Binding-site contacts:
Ligand atom C08 contacts residue SER27 of chain 1.Z at 3.4 Å.
Ligand atom O09 contacts residue GLN22 of chain 1.Z at 3.0 Å (h-bond).
Ligand atom O28 contacts residue ALA126 of chain 1.AA at 3.7 Å.
Ligand atom C40 contacts residue ALA49 of chain 1.Z at 3.5 Å (hydrophobic).
Ligand atom N32 contacts residue CIT1 of chain 1.TB at 3.5 Å (h-bond).
Ligand atom C16 contacts residue SER20 of chain 1.Z at 3.3 Å.
Ligand atom C36 contacts residue ILE45 of chain 1.Z at 3.1 Å (hydrophobic).
Ligand atom C13 contacts residue GLY128 of chain 1.AA at 3.2 Å.
Ligand atom O31 contacts residue THR21 of chain 1.Z at 3.0 Å (h-bond).
Ligand atom N10 contacts residue ASP124 of chain 1.AA at 3.6 Å (salt-bridge).
Ligand atom N21 contacts residue ASP124 of chain 1.AA at 3.1 Å (salt-bridge).
Ligand atom N29 contacts residue ASP124 of chain 1.AA at 3.5 Å.
Ligand atom F38 contacts residue ALA52 of chain 1.Z at 3.5 Å.
Ligand atom C20 contacts residue TRP129 of chain 1.AA at 3.4 Å (hydrophobic).
Ligand atom C19 contacts residue TRP129 of chain 1.AA at 3.4 Å (hydrophobic).
Ligand atom O05 contacts residue ALA49 of chain 1.Z at 3.1 Å (h-bond).
Ligand atom C06 contacts residue THR21 of chain 1.Z at 3.6 Å.
Ligand atom C35 contacts residue LYS33 of chain 1.Z at 3.6 Å.
Ligand atom C34 contacts residue LYS33 of chain 1.Z at 3.7 Å.
Ligand atom C33 contacts residue ARG19 of chain 1.Z at 3.7 Å.
Ligand atom O28 contacts residue ALA125 of chain 1.AA at 3.7 Å.
Ligand atom C01 contacts residue CIT1 of chain 1.TB at 3.7 Å.
Ligand atom C13 contacts residue ASP124 of chain 1.AA at 3.7 Å.
Ligand atom C35 contacts residue ILE45 of chain 1.Z at 3.6 Å (hydrophobic).
Ligand atom C36 contacts residue LYS33 of chain 1.Z at 3.7 Å.
Ligand atom O31 contacts residue SER20 of chain 1.Z at 3.3 Å.
Ligand atom C01 contacts residue THR21 of chain 1.Z at 3.6 Å.
Ligand atom O09 contacts residue SER27 of chain 1.Z at 2.8 Å (h-bond).
Ligand atom C33 contacts residue THR1 of chain 1.Z at 3.5 Å.
Ligand atom C07 contacts residue ASP124 of chain 1.AA at 3.6 Å.
Ligand atom C35 contacts residue THR1 of chain 1.Z at 3.6 Å.
Ligand atom C14 contacts residue ASP124 of chain 1.AA at 3.1 Å.
Ligand atom C04 contacts residue THR21 of chain 1.Z at 3.5 Å.
Ligand atom C02 contacts residue THR21 of chain 1.Z at 3.6 Å.
Ligand atom C17 contacts residue SER20 of chain 1.Z at 3.2 Å.
Ligand atom F41 contacts residue ALA49 of chain 1.Z at 3.2 Å.
Ligand atom N32 contacts residue GLY47 of chain 1.Z at 3.0 Å (h-bond).
Ligand atom N03 contacts residue THR21 of chain 1.Z at 2.6 Å (h-bond).
Ligand atom C33 contacts residue CIT1 of chain 1.TB at 3.7 Å.
Ligand atom C36 contacts residue ALA52 of chain 1.Z at 3.7 Å (hydrophobic).

Sequence of chain 1.Z:
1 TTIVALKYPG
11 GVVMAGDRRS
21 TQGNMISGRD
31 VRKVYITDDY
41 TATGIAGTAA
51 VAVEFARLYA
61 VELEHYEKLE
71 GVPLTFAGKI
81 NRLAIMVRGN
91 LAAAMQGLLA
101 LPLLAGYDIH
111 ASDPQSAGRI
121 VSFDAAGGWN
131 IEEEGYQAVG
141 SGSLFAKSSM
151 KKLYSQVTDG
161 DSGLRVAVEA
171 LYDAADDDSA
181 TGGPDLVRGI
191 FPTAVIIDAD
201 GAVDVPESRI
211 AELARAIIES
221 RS

Sequence of chain 1.AA:
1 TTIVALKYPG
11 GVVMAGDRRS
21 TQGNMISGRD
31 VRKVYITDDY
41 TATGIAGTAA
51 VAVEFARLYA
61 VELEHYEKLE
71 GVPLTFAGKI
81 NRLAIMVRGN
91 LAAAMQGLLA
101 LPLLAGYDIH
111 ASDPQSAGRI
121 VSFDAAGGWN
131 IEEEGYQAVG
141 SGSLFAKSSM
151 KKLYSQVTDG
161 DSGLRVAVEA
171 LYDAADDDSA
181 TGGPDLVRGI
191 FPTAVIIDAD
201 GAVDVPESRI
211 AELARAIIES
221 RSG

This small molecule binds to this protein.
Small molecule (SMILES): Cc1cc(C(=O)N[C@@H](CC(=O)N2CCC[C@@H]2c2ccccc2)C(=O)N[C@@H](C)C(=O)NCc2ccc(F)cc2F)no1